A protein and the small-molecule ligand that binds it are described below.
Small molecule (SMILES): CC(=O)N[C@@H]1[C@@H](O)[C@H](O)[C@@H](CO)O[C@H]1O

Binding-site contacts:
Ligand atom O3 contacts residue GLU127 of chain 43.F at 4.2 Å.
Ligand atom C4 contacts residue ASN156 of chain 43.F at 4.2 Å.
Ligand atom C7 contacts residue ASN156 of chain 43.F at 3.3 Å.
Ligand atom C5 contacts residue ASN156 of chain 43.F at 3.7 Å.
Ligand atom C1 contacts residue ASN156 of chain 43.F at 1.4 Å.
Ligand atom C8 contacts residue ASN156 of chain 43.F at 4.2 Å.
Ligand atom C5 contacts residue GLU127 of chain 43.F at 3.6 Å.
Ligand atom O5 contacts residue ASN156 of chain 43.F at 2.5 Å (h-bond).
Ligand atom C4 contacts residue GLU127 of chain 43.F at 3.6 Å.
Ligand atom N2 contacts residue ASN156 of chain 43.F at 2.5 Å (h-bond).
Ligand atom C5 contacts residue GLY126 of chain 43.F at 4.0 Å.
Ligand atom O5 contacts residue GLY126 of chain 43.F at 3.7 Å.
Ligand atom C3 contacts residue GLU127 of chain 43.F at 3.6 Å.
Ligand atom O4 contacts residue GLU127 of chain 43.F at 3.1 Å (salt-bridge).
Ligand atom C3 contacts residue ASN156 of chain 43.F at 3.6 Å.
Ligand atom C2 contacts residue ASN156 of chain 43.F at 2.3 Å.
Ligand atom O7 contacts residue ASN156 of chain 43.F at 3.2 Å (h-bond).
Ligand atom C6 contacts residue GLU127 of chain 43.F at 3.8 Å.
Ligand atom C6 contacts residue LYS128 of chain 43.F at 4.3 Å.
Ligand atom C1 contacts residue GLY126 of chain 43.F at 3.4 Å.
Ligand atom C8 contacts residue PRO179 of chain 43.F at 4.4 Å (hydrophobic).

Sequence of chain 43.F:
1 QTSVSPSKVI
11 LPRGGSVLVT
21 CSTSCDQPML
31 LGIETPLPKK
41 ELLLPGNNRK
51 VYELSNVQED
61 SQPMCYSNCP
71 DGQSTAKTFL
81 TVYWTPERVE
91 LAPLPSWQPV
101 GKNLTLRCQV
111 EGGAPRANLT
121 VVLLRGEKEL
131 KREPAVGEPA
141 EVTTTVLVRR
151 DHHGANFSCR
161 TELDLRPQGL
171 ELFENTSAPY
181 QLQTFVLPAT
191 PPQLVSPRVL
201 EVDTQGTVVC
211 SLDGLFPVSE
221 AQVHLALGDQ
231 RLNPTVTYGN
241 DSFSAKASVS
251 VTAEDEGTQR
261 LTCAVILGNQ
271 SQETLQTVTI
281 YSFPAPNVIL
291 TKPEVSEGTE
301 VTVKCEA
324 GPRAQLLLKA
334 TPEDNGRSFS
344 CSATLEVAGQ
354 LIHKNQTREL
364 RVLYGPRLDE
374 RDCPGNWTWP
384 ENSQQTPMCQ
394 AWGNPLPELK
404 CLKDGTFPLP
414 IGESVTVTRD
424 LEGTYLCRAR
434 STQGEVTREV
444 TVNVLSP